Binding-site contacts:
Ligand atom O5 contacts residue ASN253 of chain 1.C at 2.3 Å (h-bond).
Ligand atom C2 contacts residue ASN253 of chain 1.C at 2.5 Å.
Ligand atom C8 contacts residue THR240 of chain 1.C at 3.5 Å.
Ligand atom C1 contacts residue ASN253 of chain 1.C at 1.4 Å.
Ligand atom C8 contacts residue LEU236 of chain 1.C at 3.9 Å (hydrophobic).
Ligand atom C8 contacts residue THR239 of chain 1.C at 3.6 Å.
Ligand atom C1 contacts residue SER255 of chain 1.C at 4.0 Å.
Ligand atom C3 contacts residue ASN253 of chain 1.C at 3.8 Å.
Ligand atom C7 contacts residue THR240 of chain 1.C at 4.4 Å.
Ligand atom C5 contacts residue SER255 of chain 1.C at 3.8 Å.
Ligand atom C6 contacts residue SER255 of chain 1.C at 4.3 Å.
Ligand atom N2 contacts residue ASN253 of chain 1.C at 3.0 Å (h-bond).
Ligand atom C4 contacts residue ASN253 of chain 1.C at 4.2 Å.
Ligand atom O5 contacts residue SER255 of chain 1.C at 3.8 Å.
Ligand atom C5 contacts residue ASN253 of chain 1.C at 3.6 Å.
Ligand atom O7 contacts residue ASN253 of chain 1.C at 3.4 Å (h-bond).
Ligand atom C7 contacts residue ASN253 of chain 1.C at 3.5 Å.

This protein binds this small molecule.
Small molecule (SMILES): CC(=O)N[C@@H]1[C@@H](O)[C@H](O)[C@@H](CO)O[C@H]1O

Sequence of chain 1.C:
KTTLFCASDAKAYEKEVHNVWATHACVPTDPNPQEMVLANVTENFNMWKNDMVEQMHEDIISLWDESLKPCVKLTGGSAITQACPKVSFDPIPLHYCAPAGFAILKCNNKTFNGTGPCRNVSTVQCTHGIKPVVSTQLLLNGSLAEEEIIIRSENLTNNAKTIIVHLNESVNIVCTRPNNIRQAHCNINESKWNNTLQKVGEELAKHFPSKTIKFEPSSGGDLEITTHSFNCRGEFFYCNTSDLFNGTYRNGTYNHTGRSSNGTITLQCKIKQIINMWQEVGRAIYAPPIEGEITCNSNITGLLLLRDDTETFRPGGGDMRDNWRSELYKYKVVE